The small molecule below binds the protein below.
Small molecule (SMILES): CC(=O)N[C@@H]1[C@@H](O)[C@H](O)[C@@H](CO)O[C@H]1O

Binding-site contacts:
Ligand atom C2 contacts residue ALA59 of chain 2.B at 3.7 Å (hydrophobic).
Ligand atom C7 contacts residue ASN644 of chain 2.B at 3.2 Å.
Ligand atom O3 contacts residue ASN58 of chain 2.B at 4.2 Å.
Ligand atom O3 contacts residue ALA59 of chain 2.B at 4.2 Å.
Ligand atom N2 contacts residue PHE62 of chain 2.B at 4.5 Å.
Ligand atom C8 contacts residue ALA59 of chain 2.B at 3.8 Å (hydrophobic).
Ligand atom C8 contacts residue PHE62 of chain 2.B at 4.4 Å (hydrophobic).
Ligand atom N2 contacts residue THR60 of chain 2.B at 4.3 Å.
Ligand atom C7 contacts residue ALA59 of chain 2.B at 3.8 Å (hydrophobic).
Ligand atom C8 contacts residue THR60 of chain 2.B at 3.4 Å.
Ligand atom N2 contacts residue ALA59 of chain 2.B at 2.9 Å (h-bond).
Ligand atom C1 contacts residue ALA59 of chain 2.B at 4.1 Å (hydrophobic).
Ligand atom C6 contacts residue SER646 of chain 2.B at 3.7 Å.
Ligand atom C8 contacts residue ASN644 of chain 2.B at 4.4 Å.
Ligand atom O6 contacts residue SER646 of chain 2.B at 4.3 Å.
Ligand atom O7 contacts residue ASN644 of chain 2.B at 3.3 Å (h-bond).
Ligand atom C8 contacts residue THR63 of chain 2.B at 4.4 Å.
Ligand atom C1 contacts residue SER646 of chain 2.B at 3.9 Å.
Ligand atom O3 contacts residue THR60 of chain 2.B at 4.3 Å.
Ligand atom N2 contacts residue ASN644 of chain 2.B at 2.9 Å (h-bond).
Ligand atom O5 contacts residue ASN644 of chain 2.B at 2.4 Å (h-bond).
Ligand atom O4 contacts residue ASN58 of chain 2.B at 3.8 Å.
Ligand atom C2 contacts residue ASN644 of chain 2.B at 2.5 Å.
Ligand atom O5 contacts residue SER646 of chain 2.B at 3.7 Å.
Ligand atom C3 contacts residue ASN58 of chain 2.B at 4.0 Å.
Ligand atom C4 contacts residue ASN644 of chain 2.B at 4.2 Å.
Ligand atom C5 contacts residue ASN644 of chain 2.B at 3.6 Å.
Ligand atom C5 contacts residue ALA59 of chain 2.B at 4.3 Å (hydrophobic).
Ligand atom C3 contacts residue ASN644 of chain 2.B at 3.8 Å.
Ligand atom C5 contacts residue SER646 of chain 2.B at 3.6 Å.
Ligand atom C6 contacts residue GLY648 of chain 2.B at 4.0 Å.
Ligand atom C1 contacts residue ASN644 of chain 2.B at 1.4 Å.
Ligand atom C3 contacts residue ALA59 of chain 2.B at 3.7 Å (hydrophobic).

Sequence of chain 2.B:
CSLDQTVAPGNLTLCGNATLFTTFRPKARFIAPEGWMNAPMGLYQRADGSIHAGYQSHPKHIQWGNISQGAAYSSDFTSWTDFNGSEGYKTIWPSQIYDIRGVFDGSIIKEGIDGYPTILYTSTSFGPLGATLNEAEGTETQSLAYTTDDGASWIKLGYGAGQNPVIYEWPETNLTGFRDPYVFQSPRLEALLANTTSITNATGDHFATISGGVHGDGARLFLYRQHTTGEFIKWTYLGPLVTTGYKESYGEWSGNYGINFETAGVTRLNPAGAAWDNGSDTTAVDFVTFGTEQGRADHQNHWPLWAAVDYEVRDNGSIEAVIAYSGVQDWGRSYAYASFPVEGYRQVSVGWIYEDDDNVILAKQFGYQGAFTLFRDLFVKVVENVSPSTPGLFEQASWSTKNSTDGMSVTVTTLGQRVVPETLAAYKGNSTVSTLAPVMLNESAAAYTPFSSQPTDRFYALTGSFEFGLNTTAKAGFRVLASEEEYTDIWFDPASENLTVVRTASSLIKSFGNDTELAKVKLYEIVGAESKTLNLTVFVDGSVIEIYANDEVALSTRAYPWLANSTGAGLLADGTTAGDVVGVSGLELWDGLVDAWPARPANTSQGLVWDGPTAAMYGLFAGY